Binding-site contacts:
Ligand atom C3 contacts residue GLY434 of chain 1.H at 3.4 Å.
Ligand atom C6 contacts residue LEU347 of chain 1.H at 3.6 Å (hydrophobic).
Ligand atom O4 contacts residue TYR437 of chain 1.H at 2.9 Å (h-bond).
Ligand atom O3P contacts residue GLY434 of chain 1.H at 2.8 Å (h-bond).
Ligand atom O5P contacts residue SER435 of chain 1.H at 3.5 Å (h-bond).
Ligand atom O4 contacts residue GLY434 of chain 1.H at 2.5 Å (h-bond).
Ligand atom P1 contacts residue ARG405 of chain 1.H at 3.7 Å.
Ligand atom O5P contacts residue GLY436 of chain 1.H at 2.9 Å (h-bond).
Ligand atom O1 contacts residue GLY434 of chain 1.H at 3.8 Å.
Ligand atom C6 contacts residue SER353 of chain 1.H at 3.8 Å.
Ligand atom O4P contacts residue THR348 of chain 1.H at 2.6 Å (h-bond).
Ligand atom O4P contacts residue ARG352 of chain 1.H at 3.8 Å.
Ligand atom O6P contacts residue THR350 of chain 1.H at 2.8 Å (h-bond).
Ligand atom P2 contacts residue SER353 of chain 1.H at 3.6 Å.
Ligand atom O5P contacts residue SER353 of chain 1.H at 3.7 Å.
Ligand atom C3 contacts residue ARG432 of chain 1.H at 3.2 Å.
Ligand atom O1P contacts residue TRP398 of chain 1.H at 2.7 Å (h-bond).
Ligand atom O4P contacts residue SER353 of chain 1.H at 2.6 Å (h-bond).
Ligand atom C1 contacts residue ARG405 of chain 1.H at 3.8 Å.
Ligand atom O2 contacts residue GLY430 of chain 1.H at 3.5 Å (h-bond).
Ligand atom P2 contacts residue THR348 of chain 1.H at 3.5 Å.
Ligand atom C5 contacts residue GLY434 of chain 1.H at 3.4 Å.
Ligand atom O6P contacts residue SER435 of chain 1.H at 3.3 Å (h-bond).
Ligand atom O3P contacts residue PRO433 of chain 1.H at 3.6 Å.
Ligand atom O6 contacts residue THR348 of chain 1.H at 3.6 Å.
Ligand atom O6P contacts residue THR349 of chain 1.H at 3.1 Å (h-bond).
Ligand atom O4 contacts residue THR438 of chain 1.H at 3.5 Å (h-bond).
Ligand atom O5 contacts residue LEU347 of chain 1.H at 3.8 Å.
Ligand atom P2 contacts residue THR349 of chain 1.H at 3.7 Å.
Ligand atom O1P contacts residue ARG405 of chain 1.H at 3.0 Å (salt-bridge).
Ligand atom C6 contacts residue THR438 of chain 1.H at 3.4 Å.
Ligand atom O4 contacts residue GLY436 of chain 1.H at 3.7 Å.
Ligand atom O3 contacts residue TRP398 of chain 1.H at 3.8 Å.
Ligand atom O6P contacts residue THR348 of chain 1.H at 3.5 Å (h-bond).
Ligand atom O6 contacts residue THR349 of chain 1.H at 3.2 Å (h-bond).
Ligand atom O2P contacts residue ARG405 of chain 1.H at 2.7 Å (salt-bridge).
Ligand atom O3 contacts residue ARG432 of chain 1.H at 2.6 Å (salt-bridge).
Ligand atom C4 contacts residue GLY434 of chain 1.H at 3.2 Å.
Ligand atom O2 contacts residue LEU347 of chain 1.H at 3.5 Å.
Ligand atom O3 contacts residue GLY430 of chain 1.H at 3.2 Å.

This protein binds this small molecule.
Small molecule (SMILES): O=P(O)(O)OC[C@H]1O[C@](O)(COP(=O)(O)O)[C@@H](O)[C@@H]1O

Sequence of chain 1.H:
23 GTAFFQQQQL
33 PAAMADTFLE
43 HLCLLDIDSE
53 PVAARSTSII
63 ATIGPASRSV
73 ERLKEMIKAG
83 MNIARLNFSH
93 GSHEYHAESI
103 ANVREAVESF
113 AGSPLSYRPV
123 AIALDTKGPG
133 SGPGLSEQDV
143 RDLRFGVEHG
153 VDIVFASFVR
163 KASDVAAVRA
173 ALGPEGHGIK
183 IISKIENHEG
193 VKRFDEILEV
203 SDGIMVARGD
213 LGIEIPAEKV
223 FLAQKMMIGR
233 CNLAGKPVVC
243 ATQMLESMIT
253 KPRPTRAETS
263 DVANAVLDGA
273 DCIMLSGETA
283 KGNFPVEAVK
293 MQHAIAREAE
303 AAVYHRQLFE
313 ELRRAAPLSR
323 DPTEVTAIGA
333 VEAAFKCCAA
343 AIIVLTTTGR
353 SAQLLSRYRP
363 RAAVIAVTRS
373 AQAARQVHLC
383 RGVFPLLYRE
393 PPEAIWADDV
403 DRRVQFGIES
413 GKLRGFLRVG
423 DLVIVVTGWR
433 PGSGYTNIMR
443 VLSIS